Sequence of chain 1.C:
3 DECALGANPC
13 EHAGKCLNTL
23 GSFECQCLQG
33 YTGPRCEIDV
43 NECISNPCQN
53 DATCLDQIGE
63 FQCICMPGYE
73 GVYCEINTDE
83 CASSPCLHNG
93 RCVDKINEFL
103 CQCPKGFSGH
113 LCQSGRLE

Binding-site contacts:
Ligand atom O4 contacts residue ASP193 of chain 1.D at 3.7 Å.
Ligand atom C1 contacts residue PHE25 of chain 1.C at 3.3 Å (hydrophobic).
Ligand atom O2 contacts residue GLY23 of chain 1.C at 4.3 Å.
Ligand atom O2 contacts residue SER24 of chain 1.C at 2.9 Å (h-bond).
Ligand atom C1 contacts residue SER24 of chain 1.C at 1.4 Å.
Ligand atom C3 contacts residue SER24 of chain 1.C at 3.8 Å.
Ligand atom C5 contacts residue SER24 of chain 1.C at 3.6 Å.
Ligand atom C4 contacts residue ASP193 of chain 1.D at 4.3 Å.
Ligand atom O3 contacts residue GLN194 of chain 1.D at 3.8 Å.
Ligand atom O2 contacts residue PHE25 of chain 1.C at 3.3 Å.
Ligand atom C2 contacts residue SER24 of chain 1.C at 2.5 Å.
Ligand atom C2 contacts residue PHE25 of chain 1.C at 4.1 Å (hydrophobic).
Ligand atom C3 contacts residue PHE25 of chain 1.C at 4.3 Å (hydrophobic).
Ligand atom O3 contacts residue ASP193 of chain 1.D at 3.1 Å (salt-bridge).
Ligand atom O4 contacts residue ARG37 of chain 1.C at 4.5 Å.
Ligand atom C4 contacts residue SER24 of chain 1.C at 4.3 Å.
Ligand atom O2 contacts residue GLU4 of chain 1.C at 3.5 Å (salt-bridge).
Ligand atom C3 contacts residue ASP193 of chain 1.D at 3.8 Å.
Ligand atom O5 contacts residue PHE25 of chain 1.C at 4.2 Å.
Ligand atom O5 contacts residue SER24 of chain 1.C at 2.4 Å (h-bond).

This protein binds this small molecule.
Small molecule (SMILES): OC[C@H]1O[C@@H](O)[C@H](O)[C@@H](O)[C@@H]1O

Sequence of chain 1.D:
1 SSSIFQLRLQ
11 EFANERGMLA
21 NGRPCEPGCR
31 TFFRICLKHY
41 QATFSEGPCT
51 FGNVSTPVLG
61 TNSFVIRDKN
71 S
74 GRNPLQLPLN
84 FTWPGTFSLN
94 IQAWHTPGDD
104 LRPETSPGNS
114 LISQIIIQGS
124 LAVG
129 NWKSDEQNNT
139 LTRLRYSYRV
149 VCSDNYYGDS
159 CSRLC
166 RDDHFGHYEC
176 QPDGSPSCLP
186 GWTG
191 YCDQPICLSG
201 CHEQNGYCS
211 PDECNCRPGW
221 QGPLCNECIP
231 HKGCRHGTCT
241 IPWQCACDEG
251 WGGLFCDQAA